Binding-site contacts:
Ligand atom C2' contacts residue MET381 of chain 1.C at 4.3 Å (hydrophobic).
Ligand atom O3' contacts residue MET381 of chain 1.C at 4.4 Å.
Ligand atom C1' contacts residue EDO1 of chain 1.F at 4.1 Å.
Ligand atom C8A contacts residue HIS251 of chain 1.C at 4.0 Å.
Ligand atom C4' contacts residue EDO1 of chain 1.F at 4.2 Å.
Ligand atom C5 contacts residue GOL1 of chain 1.M at 3.9 Å.
Ligand atom O2' contacts residue MET381 of chain 1.C at 4.1 Å.
Ligand atom C8 contacts residue HIS251 of chain 1.C at 3.9 Å.
Ligand atom O2' contacts residue MET365 of chain 1.C at 4.1 Å.
Ligand atom C3' contacts residue MET381 of chain 1.C at 3.7 Å (hydrophobic).
Ligand atom C10 contacts residue HIS251 of chain 1.C at 3.8 Å.
Ligand atom C8 contacts residue EDO1 of chain 1.F at 4.3 Å.
Ligand atom C7 contacts residue EDO1 of chain 1.F at 4.0 Å.
Ligand atom C5A contacts residue EDO1 of chain 1.F at 4.4 Å.
Ligand atom C2' contacts residue EDO1 of chain 1.F at 4.3 Å.
Ligand atom C4' contacts residue MET381 of chain 1.C at 4.3 Å (hydrophobic).
Ligand atom C9 contacts residue HIS251 of chain 1.C at 3.5 Å.
Ligand atom O1' contacts residue EDO1 of chain 1.F at 3.4 Å (h-bond).
Ligand atom C6 contacts residue EDO1 of chain 1.F at 4.2 Å.
Ligand atom C4 contacts residue GOL1 of chain 1.M at 3.9 Å.

A small-molecule ligand and the protein it binds are described below.
Small molecule (SMILES): O[C@@H]1[C@H](O)Cc2c(cc3ccc4cccc5ccc2c3c45)[C@H]1O

Sequence of chain 1.C:
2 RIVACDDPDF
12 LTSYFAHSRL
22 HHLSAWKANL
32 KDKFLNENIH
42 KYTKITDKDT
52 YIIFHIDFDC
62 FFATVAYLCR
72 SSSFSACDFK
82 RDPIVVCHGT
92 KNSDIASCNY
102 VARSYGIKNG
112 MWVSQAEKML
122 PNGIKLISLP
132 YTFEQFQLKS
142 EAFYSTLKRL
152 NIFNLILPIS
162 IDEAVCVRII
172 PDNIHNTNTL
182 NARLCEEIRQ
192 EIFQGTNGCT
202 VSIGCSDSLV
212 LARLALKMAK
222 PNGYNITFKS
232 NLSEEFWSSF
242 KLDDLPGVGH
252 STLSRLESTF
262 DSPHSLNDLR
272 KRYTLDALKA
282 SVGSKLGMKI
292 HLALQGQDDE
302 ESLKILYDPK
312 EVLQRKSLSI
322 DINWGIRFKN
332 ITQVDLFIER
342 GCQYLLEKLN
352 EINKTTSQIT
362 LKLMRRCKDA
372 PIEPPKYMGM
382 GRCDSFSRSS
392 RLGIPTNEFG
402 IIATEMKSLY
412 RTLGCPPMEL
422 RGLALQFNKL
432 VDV